Binding-site contacts:
Ligand atom O10 contacts residue ASN275 of chain 11.A at 3.0 Å (h-bond).
Ligand atom C1 contacts residue ASN283 of chain 11.A at 3.4 Å.
Ligand atom C5 contacts residue GLY282 of chain 11.A at 3.8 Å.
Ligand atom O4 contacts residue ASN275 of chain 11.A at 3.0 Å (h-bond).
Ligand atom O6 contacts residue ALA273 of chain 11.A at 3.7 Å.
Ligand atom C5 contacts residue ASN275 of chain 11.A at 3.5 Å.
Ligand atom C1 contacts residue ARG104 of chain 11.C at 3.8 Å.
Ligand atom C5 contacts residue PRO231 of chain 11.C at 3.7 Å (hydrophobic).
Ligand atom N5 contacts residue PRO231 of chain 11.C at 3.0 Å (h-bond).
Ligand atom O4 contacts residue ARG95 of chain 11.C at 3.5 Å.
Ligand atom C11 contacts residue ILE233 of chain 11.C at 3.6 Å (hydrophobic).
Ligand atom O2 contacts residue GLY282 of chain 11.A at 3.8 Å.
Ligand atom O6 contacts residue ASN283 of chain 11.A at 3.0 Å (h-bond).
Ligand atom C11 contacts residue GLY234 of chain 11.C at 3.8 Å.
Ligand atom C6 contacts residue GLY282 of chain 11.A at 3.6 Å.
Ligand atom O2 contacts residue ASP91 of chain 11.C at 2.5 Å (salt-bridge).
Ligand atom O4 contacts residue PRO231 of chain 11.C at 3.9 Å.
Ligand atom C10 contacts residue PRO231 of chain 11.C at 3.8 Å (hydrophobic).
Ligand atom C4 contacts residue ASN275 of chain 11.A at 3.7 Å.
Ligand atom C6 contacts residue ASN283 of chain 11.A at 3.8 Å.
Ligand atom O10 contacts residue ARG270 of chain 11.A at 3.6 Å.
Ligand atom C11 contacts residue ASP232 of chain 11.C at 3.6 Å.
Ligand atom O7 contacts residue PRO274 of chain 11.A at 3.6 Å.
Ligand atom C4 contacts residue PRO231 of chain 11.C at 3.6 Å (hydrophobic).
Ligand atom O3 contacts residue ASP91 of chain 11.C at 3.5 Å.
Ligand atom O5 contacts residue ASN283 of chain 11.A at 3.7 Å.
Ligand atom C3 contacts residue ARG104 of chain 11.C at 3.8 Å.
Ligand atom C11 contacts residue PRO231 of chain 11.C at 3.5 Å (hydrophobic).
Ligand atom C5 contacts residue ASN283 of chain 11.A at 3.8 Å.
Ligand atom C4 contacts residue ASP232 of chain 11.C at 3.4 Å.
Ligand atom C10 contacts residue ASN275 of chain 11.A at 3.3 Å.
Ligand atom C5 contacts residue PRO274 of chain 11.A at 3.9 Å (hydrophobic).
Ligand atom O2 contacts residue PRO274 of chain 11.A at 3.4 Å.
Ligand atom O6 contacts residue GLY282 of chain 11.A at 3.5 Å.
Ligand atom O6 contacts residue PRO274 of chain 11.A at 3.6 Å.
Ligand atom O4 contacts residue ASP232 of chain 11.C at 2.8 Å (salt-bridge).
Ligand atom N5 contacts residue ASN275 of chain 11.A at 3.4 Å (h-bond).
Ligand atom C6 contacts residue ALA273 of chain 11.A at 3.8 Å (hydrophobic).
Ligand atom O1B contacts residue ARG104 of chain 11.C at 3.0 Å (salt-bridge).
Ligand atom C2 contacts residue ASP91 of chain 11.C at 3.2 Å.

Sequence of chain 11.C:
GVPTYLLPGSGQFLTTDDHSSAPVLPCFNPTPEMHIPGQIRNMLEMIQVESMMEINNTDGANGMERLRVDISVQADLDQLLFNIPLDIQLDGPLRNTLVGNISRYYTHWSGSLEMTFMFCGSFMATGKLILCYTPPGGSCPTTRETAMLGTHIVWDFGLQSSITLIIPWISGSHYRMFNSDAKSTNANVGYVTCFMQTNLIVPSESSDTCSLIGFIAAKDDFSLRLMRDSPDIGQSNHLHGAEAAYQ

Sequence of chain 11.A:
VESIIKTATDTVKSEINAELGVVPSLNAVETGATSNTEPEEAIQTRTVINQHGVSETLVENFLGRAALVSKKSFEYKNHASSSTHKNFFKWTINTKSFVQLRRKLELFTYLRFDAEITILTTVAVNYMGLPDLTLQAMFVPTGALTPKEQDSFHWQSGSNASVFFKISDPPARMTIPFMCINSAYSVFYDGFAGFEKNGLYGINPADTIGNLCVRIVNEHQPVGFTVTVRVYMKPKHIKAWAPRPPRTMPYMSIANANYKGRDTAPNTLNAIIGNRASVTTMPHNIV

A protein and the small-molecule ligand that binds it are described below.
Small molecule (SMILES): CC(=O)N[C@@H]1[C@@H](O)[C@H](O[C@@H]2O[C@H](CO)[C@H](O)[C@H](O[C@]3(C(=O)O)C[C@H](O)[C@@H](NC(C)=O)[C@H]([C@H](O)[C@H](O)CO)O3)[C@H]2O)[C@@H](CO)O[C@H]1O